A small-molecule ligand and the protein it binds are described below.
Small molecule (SMILES): Cc1cc(CCCCCCCOc2ccc(C3=N[C@@H](C)CO3)cc2Cl)on1

Sequence of chain 16.A:
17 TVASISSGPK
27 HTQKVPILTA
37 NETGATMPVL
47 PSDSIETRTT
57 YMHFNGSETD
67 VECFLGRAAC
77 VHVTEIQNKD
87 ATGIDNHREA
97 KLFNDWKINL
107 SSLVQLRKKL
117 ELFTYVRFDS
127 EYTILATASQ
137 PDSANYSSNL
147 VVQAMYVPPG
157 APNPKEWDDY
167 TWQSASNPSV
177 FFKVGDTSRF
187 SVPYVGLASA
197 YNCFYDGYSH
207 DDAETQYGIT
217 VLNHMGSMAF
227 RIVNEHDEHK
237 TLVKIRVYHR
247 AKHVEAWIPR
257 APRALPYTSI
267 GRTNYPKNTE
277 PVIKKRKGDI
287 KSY

Binding-site contacts:
Ligand atom O1 contacts residue PHE186 of chain 16.A at 3.8 Å.
Ligand atom C1C contacts residue TYR152 of chain 16.A at 3.9 Å (hydrophobic).
Ligand atom C4C contacts residue TYR152 of chain 16.A at 3.9 Å (hydrophobic).
Ligand atom CL1 contacts residue ILE104 of chain 16.A at 3.6 Å.
Ligand atom O1 contacts residue ALA24 of chain 16.C at 3.4 Å.
Ligand atom CL1 contacts residue ASN105 of chain 16.A at 3.3 Å.
Ligand atom C7C contacts residue TYR128 of chain 16.A at 3.5 Å (hydrophobic).
Ligand atom C5C contacts residue ILE104 of chain 16.A at 4.0 Å (hydrophobic).
Ligand atom C4B contacts residue LEU106 of chain 16.A at 3.7 Å (hydrophobic).
Ligand atom C3C contacts residue VAL188 of chain 16.A at 3.3 Å (hydrophobic).
Ligand atom C31 contacts residue SER175 of chain 16.A at 3.5 Å.
Ligand atom CL1 contacts residue MET221 of chain 16.A at 3.8 Å.
Ligand atom C5A contacts residue CYS199 of chain 16.A at 3.9 Å (hydrophobic).
Ligand atom O1A contacts residue VAL122 of chain 16.A at 4.0 Å.
Ligand atom C4A contacts residue ASN198 of chain 16.A at 3.9 Å.
Ligand atom C5C contacts residue TYR128 of chain 16.A at 3.7 Å (hydrophobic).
Ligand atom C3C contacts residue TYR128 of chain 16.A at 3.6 Å (hydrophobic).
Ligand atom C4 contacts residue TYR152 of chain 16.A at 3.7 Å (hydrophobic).
Ligand atom C6C contacts residue VAL191 of chain 16.A at 3.3 Å (hydrophobic).
Ligand atom C4 contacts residue PHE186 of chain 16.A at 3.7 Å (hydrophobic).
Ligand atom O1B contacts residue MET221 of chain 16.A at 3.8 Å.
Ligand atom C3 contacts residue PHE186 of chain 16.A at 3.9 Å (hydrophobic).
Ligand atom C2C contacts residue VAL188 of chain 16.A at 2.8 Å (hydrophobic).
Ligand atom C3 contacts residue PRO174 of chain 16.A at 3.7 Å (hydrophobic).
Ligand atom C5A contacts residue VAL122 of chain 16.A at 3.9 Å (hydrophobic).
Ligand atom C5 contacts residue PHE186 of chain 16.A at 3.7 Å (hydrophobic).
Ligand atom N2 contacts residue PHE186 of chain 16.A at 4.0 Å.
Ligand atom O1 contacts residue TYR152 of chain 16.A at 3.9 Å.
Ligand atom N2 contacts residue ALA24 of chain 16.C at 3.1 Å.
Ligand atom C31 contacts residue VAL176 of chain 16.A at 3.3 Å (hydrophobic).
Ligand atom N3A contacts residue ASN219 of chain 16.A at 3.4 Å (h-bond).
Ligand atom C5 contacts residue TYR152 of chain 16.A at 3.6 Å (hydrophobic).
Ligand atom O1 contacts residue VAL188 of chain 16.A at 3.8 Å.
Ligand atom C31 contacts residue PRO174 of chain 16.A at 3.3 Å (hydrophobic).
Ligand atom N2 contacts residue PRO174 of chain 16.A at 3.7 Å.
Ligand atom C3B contacts residue TYR197 of chain 16.A at 3.3 Å (hydrophobic).
Ligand atom C2B contacts residue TYR197 of chain 16.A at 3.3 Å (hydrophobic).
Ligand atom CM1 contacts residue CYS199 of chain 16.A at 3.8 Å (hydrophobic).
Ligand atom C3B contacts residue LEU106 of chain 16.A at 3.8 Å (hydrophobic).
Ligand atom C31 contacts residue ALA150 of chain 16.A at 3.5 Å (hydrophobic).

Sequence of chain 16.C:
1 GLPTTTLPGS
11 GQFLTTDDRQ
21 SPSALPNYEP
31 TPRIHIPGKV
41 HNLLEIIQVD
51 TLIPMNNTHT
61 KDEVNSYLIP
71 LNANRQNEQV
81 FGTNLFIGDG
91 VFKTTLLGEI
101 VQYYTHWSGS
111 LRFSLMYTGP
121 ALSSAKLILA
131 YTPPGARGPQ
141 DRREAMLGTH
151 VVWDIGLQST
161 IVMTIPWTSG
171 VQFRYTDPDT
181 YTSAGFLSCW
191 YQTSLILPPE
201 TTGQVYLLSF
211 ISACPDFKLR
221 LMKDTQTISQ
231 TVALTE

Sequence of chain 17.C:
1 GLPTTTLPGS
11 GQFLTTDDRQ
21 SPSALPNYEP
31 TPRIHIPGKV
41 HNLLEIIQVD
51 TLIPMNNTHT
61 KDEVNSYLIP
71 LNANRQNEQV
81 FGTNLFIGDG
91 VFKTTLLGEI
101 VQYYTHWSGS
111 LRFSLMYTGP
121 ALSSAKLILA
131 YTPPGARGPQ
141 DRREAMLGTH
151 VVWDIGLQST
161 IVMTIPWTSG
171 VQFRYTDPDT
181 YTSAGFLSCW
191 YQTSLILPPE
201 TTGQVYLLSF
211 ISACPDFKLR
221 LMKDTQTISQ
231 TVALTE